Sequence of chain 1.A:
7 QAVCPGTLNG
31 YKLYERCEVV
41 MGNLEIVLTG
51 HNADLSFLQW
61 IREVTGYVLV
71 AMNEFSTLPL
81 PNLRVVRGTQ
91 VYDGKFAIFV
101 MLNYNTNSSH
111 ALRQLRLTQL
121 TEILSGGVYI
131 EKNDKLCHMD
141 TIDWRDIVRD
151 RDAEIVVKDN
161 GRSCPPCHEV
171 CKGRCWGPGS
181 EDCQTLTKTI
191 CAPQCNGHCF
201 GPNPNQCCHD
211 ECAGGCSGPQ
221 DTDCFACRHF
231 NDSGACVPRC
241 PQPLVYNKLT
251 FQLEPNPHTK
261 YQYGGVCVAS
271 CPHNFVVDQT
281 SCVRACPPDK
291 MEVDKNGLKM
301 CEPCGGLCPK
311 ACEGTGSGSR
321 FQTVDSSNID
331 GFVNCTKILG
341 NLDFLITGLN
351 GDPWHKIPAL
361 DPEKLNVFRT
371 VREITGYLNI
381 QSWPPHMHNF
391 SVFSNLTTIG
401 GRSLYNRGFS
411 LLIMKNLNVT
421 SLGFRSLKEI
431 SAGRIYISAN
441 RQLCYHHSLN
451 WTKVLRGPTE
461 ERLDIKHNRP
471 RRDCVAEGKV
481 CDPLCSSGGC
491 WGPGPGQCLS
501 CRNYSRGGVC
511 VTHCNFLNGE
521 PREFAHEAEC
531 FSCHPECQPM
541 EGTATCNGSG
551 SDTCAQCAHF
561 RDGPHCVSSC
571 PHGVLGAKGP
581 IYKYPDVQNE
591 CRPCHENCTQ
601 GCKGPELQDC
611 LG

The small molecule below binds the protein below.
Small molecule (SMILES): CC(=O)N[C@@H]1[C@@H](O)[C@H](O)[C@@H](CO)O[C@H]1O

Binding-site contacts:
Ligand atom C6 contacts residue HIS386 of chain 1.A at 3.6 Å.
Ligand atom C8 contacts residue PRO493 of chain 1.A at 3.6 Å (hydrophobic).
Ligand atom C7 contacts residue ASN389 of chain 1.A at 3.3 Å.
Ligand atom C4 contacts residue ASN389 of chain 1.A at 4.2 Å.
Ligand atom O7 contacts residue ASN389 of chain 1.A at 4.1 Å.
Ligand atom C1 contacts residue ASN389 of chain 1.A at 1.4 Å.
Ligand atom O6 contacts residue ASN389 of chain 1.A at 4.2 Å.
Ligand atom O7 contacts residue SER421 of chain 1.A at 4.3 Å.
Ligand atom O6 contacts residue HIS388 of chain 1.A at 3.1 Å (h-bond).
Ligand atom C8 contacts residue SER421 of chain 1.A at 3.3 Å.
Ligand atom C7 contacts residue SER421 of chain 1.A at 4.0 Å.
Ligand atom O7 contacts residue GLN497 of chain 1.A at 4.4 Å.
Ligand atom O6 contacts residue HIS386 of chain 1.A at 2.8 Å (h-bond).
Ligand atom N2 contacts residue ASN389 of chain 1.A at 3.0 Å (h-bond).
Ligand atom O7 contacts residue PRO493 of chain 1.A at 3.3 Å.
Ligand atom O5 contacts residue ASN389 of chain 1.A at 2.3 Å (h-bond).
Ligand atom O6 contacts residue MET387 of chain 1.A at 3.5 Å.
Ligand atom C8 contacts residue ASN389 of chain 1.A at 3.4 Å.
Ligand atom C5 contacts residue ASN389 of chain 1.A at 3.6 Å.
Ligand atom C3 contacts residue ASN389 of chain 1.A at 3.8 Å.
Ligand atom C6 contacts residue HIS388 of chain 1.A at 3.9 Å.
Ligand atom C7 contacts residue PRO493 of chain 1.A at 4.0 Å (hydrophobic).
Ligand atom C2 contacts residue ASN389 of chain 1.A at 2.5 Å.
Ligand atom O5 contacts residue HIS388 of chain 1.A at 4.2 Å.